Sequence of chain 1.A:
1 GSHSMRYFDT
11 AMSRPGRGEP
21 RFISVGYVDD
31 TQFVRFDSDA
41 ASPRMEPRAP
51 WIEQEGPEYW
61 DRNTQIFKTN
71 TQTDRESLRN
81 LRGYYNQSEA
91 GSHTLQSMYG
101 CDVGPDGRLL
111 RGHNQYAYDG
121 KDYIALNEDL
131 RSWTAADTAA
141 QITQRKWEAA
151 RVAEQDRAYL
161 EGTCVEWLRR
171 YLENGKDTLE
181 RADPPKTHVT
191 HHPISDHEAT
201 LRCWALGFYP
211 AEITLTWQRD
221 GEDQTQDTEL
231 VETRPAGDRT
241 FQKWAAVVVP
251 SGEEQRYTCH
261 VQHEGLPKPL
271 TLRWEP

This protein binds this small molecule.
Small molecule (SMILES): CC[C@H](C)[C@H](NC(=O)[C@H](C)NC(=O)[C@H](CC1=CN=C2CC=CC=C12)NC(=O)[C@H](Cc1ccc(O)cc1)NC(=O)[C@H](CCCN=C(N)N)NC(=O)[C@H](CO)NC(=O)[C@H](CCCN=C(N)N)NC(=O)[C@H](CC(C)C)NC(=O)[C@@H](N)CCC(=O)O)C(=O)O

Binding-site contacts:
Ligand atom OE2 contacts residue ARG62 of chain 1.A at 2.7 Å (salt-bridge).
Ligand atom NH2 contacts residue ASP74 of chain 1.A at 2.7 Å (salt-bridge).
Ligand atom CG2 contacts residue THR143 of chain 1.A at 3.3 Å.
Ligand atom NH2 contacts residue TYR116 of chain 1.A at 3.2 Å (h-bond).
Ligand atom NH2 contacts residue ASN114 of chain 1.A at 3.3 Å (h-bond).
Ligand atom NE contacts residue ASP74 of chain 1.A at 2.8 Å (salt-bridge).
Ligand atom CD1 contacts residue ASN63 of chain 1.A at 3.2 Å.
Ligand atom NH2 contacts residue ASP9 of chain 1.A at 3.3 Å (salt-bridge).
Ligand atom N contacts residue TYR171 of chain 1.A at 2.8 Å (h-bond).
Ligand atom C contacts residue TYR7 of chain 1.A at 3.4 Å (hydrophobic).
Ligand atom NH1 contacts residue TYR99 of chain 1.A at 3.2 Å.
Ligand atom CZ contacts residue ASP9 of chain 1.A at 3.4 Å.
Ligand atom O contacts residue THR143 of chain 1.A at 2.6 Å (h-bond).
Ligand atom C contacts residue TYR84 of chain 1.A at 3.4 Å (hydrophobic).
Ligand atom NE1 contacts residue ALA150 of chain 1.A at 3.4 Å.
Ligand atom NH1 contacts residue ASP9 of chain 1.A at 2.7 Å (salt-bridge).
Ligand atom O contacts residue TYR159 of chain 1.A at 2.6 Å (h-bond).
Ligand atom N contacts residue SER77 of chain 1.A at 2.9 Å (h-bond).
Ligand atom CA contacts residue TYR7 of chain 1.A at 3.5 Å (hydrophobic).
Ligand atom OE1 contacts residue ARG62 of chain 1.A at 2.9 Å (salt-bridge).
Ligand atom N contacts residue ASN63 of chain 1.A at 3.0 Å (h-bond).
Ligand atom N contacts residue ASN70 of chain 1.A at 2.8 Å (h-bond).
Ligand atom O contacts residue THR73 of chain 1.A at 2.8 Å (h-bond).
Ligand atom NE contacts residue ASP156 of chain 1.A at 3.2 Å (salt-bridge).
Ligand atom CZ3 contacts residue GLN155 of chain 1.A at 3.3 Å.
Ligand atom N contacts residue TYR99 of chain 1.A at 3.0 Å (h-bond).
Ligand atom O contacts residue TYR84 of chain 1.A at 2.6 Å (h-bond).
Ligand atom OXT contacts residue LYS146 of chain 1.A at 2.9 Å (salt-bridge).
Ligand atom OE1 contacts residue ASN63 of chain 1.A at 2.9 Å (h-bond).
Ligand atom CA contacts residue SER77 of chain 1.A at 3.4 Å.
Ligand atom O contacts residue ASN70 of chain 1.A at 3.0 Å (h-bond).
Ligand atom O contacts residue TRP147 of chain 1.A at 2.9 Å (h-bond).
Ligand atom CB contacts residue SER77 of chain 1.A at 3.4 Å.
Ligand atom OXT contacts residue ASN80 of chain 1.A at 2.8 Å (h-bond).
Ligand atom C contacts residue LYS146 of chain 1.A at 3.3 Å.
Ligand atom OXT contacts residue TYR84 of chain 1.A at 3.4 Å (h-bond).
Ligand atom N contacts residue TYR7 of chain 1.A at 2.9 Å (h-bond).
Ligand atom CB contacts residue TRP167 of chain 1.A at 3.5 Å (hydrophobic).
Ligand atom CA contacts residue THR73 of chain 1.A at 3.5 Å.
Ligand atom O contacts residue LYS146 of chain 1.A at 3.3 Å.